Sequence of chain 1.F:
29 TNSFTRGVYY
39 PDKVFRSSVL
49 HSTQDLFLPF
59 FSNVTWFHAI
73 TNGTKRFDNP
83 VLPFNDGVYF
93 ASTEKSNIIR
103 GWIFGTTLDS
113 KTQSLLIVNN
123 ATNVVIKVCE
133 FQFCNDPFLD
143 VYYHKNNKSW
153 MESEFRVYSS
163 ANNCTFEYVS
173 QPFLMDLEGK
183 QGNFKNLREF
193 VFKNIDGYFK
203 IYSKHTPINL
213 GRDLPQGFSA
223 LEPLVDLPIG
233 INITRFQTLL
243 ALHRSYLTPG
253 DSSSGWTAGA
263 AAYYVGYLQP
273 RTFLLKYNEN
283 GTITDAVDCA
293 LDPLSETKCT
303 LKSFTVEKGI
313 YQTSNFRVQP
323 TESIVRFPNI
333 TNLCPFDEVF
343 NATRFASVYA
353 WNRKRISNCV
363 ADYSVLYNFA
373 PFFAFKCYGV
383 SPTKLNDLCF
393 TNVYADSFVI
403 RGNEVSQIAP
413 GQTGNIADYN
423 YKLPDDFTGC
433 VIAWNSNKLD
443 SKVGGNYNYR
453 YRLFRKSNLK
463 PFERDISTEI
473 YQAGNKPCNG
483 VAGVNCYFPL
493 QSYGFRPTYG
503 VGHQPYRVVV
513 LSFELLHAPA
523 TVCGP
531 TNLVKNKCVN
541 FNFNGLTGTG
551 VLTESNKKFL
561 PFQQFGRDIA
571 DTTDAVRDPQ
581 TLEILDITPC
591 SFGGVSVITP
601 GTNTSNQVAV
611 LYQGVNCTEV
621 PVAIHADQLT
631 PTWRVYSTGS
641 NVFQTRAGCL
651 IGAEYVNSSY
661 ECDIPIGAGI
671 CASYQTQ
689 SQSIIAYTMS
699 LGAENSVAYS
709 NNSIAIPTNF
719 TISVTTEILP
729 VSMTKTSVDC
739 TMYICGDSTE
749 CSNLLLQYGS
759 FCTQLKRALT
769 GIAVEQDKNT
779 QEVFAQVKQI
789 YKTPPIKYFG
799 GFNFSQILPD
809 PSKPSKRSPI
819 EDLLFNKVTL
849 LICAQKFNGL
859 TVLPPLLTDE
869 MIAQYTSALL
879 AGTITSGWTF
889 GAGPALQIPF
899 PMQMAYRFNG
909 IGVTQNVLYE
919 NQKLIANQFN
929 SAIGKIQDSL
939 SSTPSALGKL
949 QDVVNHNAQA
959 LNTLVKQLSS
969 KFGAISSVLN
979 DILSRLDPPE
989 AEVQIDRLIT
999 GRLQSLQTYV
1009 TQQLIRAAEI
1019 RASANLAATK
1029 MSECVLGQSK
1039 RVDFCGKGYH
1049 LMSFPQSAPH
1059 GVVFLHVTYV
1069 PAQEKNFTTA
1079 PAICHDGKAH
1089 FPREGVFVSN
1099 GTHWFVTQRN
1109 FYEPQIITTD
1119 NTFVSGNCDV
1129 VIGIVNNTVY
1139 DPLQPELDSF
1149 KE

This small molecule binds to this protein.
Small molecule (SMILES): CC(=O)N[C@H]1[C@H](O[C@H]2[C@H](O)[C@@H](NC(C)=O)CO[C@@H]2CO)O[C@H](CO)[C@@H](O)[C@@H]1O

Binding-site contacts:
Ligand atom C8 contacts residue ASN801 of chain 1.F at 4.5 Å.
Ligand atom C7 contacts residue ASN801 of chain 1.F at 3.4 Å.
Ligand atom O5 contacts residue SER803 of chain 1.F at 3.7 Å.
Ligand atom C1 contacts residue ASN801 of chain 1.F at 1.4 Å.
Ligand atom C3 contacts residue ASN801 of chain 1.F at 3.8 Å.
Ligand atom O6 contacts residue SER803 of chain 1.F at 4.2 Å.
Ligand atom O7 contacts residue ASN801 of chain 1.F at 3.4 Å (h-bond).
Ligand atom C2 contacts residue ASN801 of chain 1.F at 2.4 Å.
Ligand atom O6 contacts residue GLN804 of chain 1.F at 2.6 Å (h-bond).
Ligand atom C5 contacts residue SER803 of chain 1.F at 3.6 Å.
Ligand atom C1 contacts residue SER803 of chain 1.F at 3.6 Å.
Ligand atom C4 contacts residue ASN801 of chain 1.F at 4.2 Å.
Ligand atom N2 contacts residue ASN801 of chain 1.F at 2.9 Å (h-bond).
Ligand atom O5 contacts residue ASN801 of chain 1.F at 2.3 Å (h-bond).
Ligand atom C5 contacts residue ASN801 of chain 1.F at 3.6 Å.
Ligand atom C5 contacts residue GLN804 of chain 1.F at 4.4 Å.
Ligand atom C6 contacts residue GLN804 of chain 1.F at 3.6 Å.
Ligand atom C6 contacts residue SER803 of chain 1.F at 4.3 Å.